Sequence of chain 1.B:
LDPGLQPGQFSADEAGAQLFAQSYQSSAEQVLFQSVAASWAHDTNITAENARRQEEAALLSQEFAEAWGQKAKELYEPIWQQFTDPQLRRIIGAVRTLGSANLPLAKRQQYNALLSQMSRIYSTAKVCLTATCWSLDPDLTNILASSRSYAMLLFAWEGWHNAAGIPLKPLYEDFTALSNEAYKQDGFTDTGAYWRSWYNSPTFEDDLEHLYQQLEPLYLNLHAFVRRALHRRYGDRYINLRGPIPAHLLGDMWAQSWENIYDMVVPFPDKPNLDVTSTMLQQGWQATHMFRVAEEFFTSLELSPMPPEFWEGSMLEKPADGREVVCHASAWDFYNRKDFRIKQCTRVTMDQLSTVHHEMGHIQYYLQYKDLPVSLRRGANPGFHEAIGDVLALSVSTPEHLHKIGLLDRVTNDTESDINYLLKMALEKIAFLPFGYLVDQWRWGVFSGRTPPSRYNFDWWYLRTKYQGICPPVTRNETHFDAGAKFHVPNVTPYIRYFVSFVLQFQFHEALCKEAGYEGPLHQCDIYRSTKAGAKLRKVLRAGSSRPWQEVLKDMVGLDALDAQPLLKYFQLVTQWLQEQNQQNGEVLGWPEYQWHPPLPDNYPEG

The small molecule below binds the protein below.
Small molecule (SMILES): N[C@@H](Cc1ccc(O)c([N+](=O)[O-])c1)C(=O)O

Binding-site contacts:
Ligand atom CG contacts residue TYR501 of chain 1.B at 4.2 Å (hydrophobic).
Ligand atom N contacts residue TYR501 of chain 1.B at 3.9 Å.
Ligand atom CB contacts residue TYR498 of chain 1.B at 3.8 Å (hydrophobic).
Ligand atom C contacts residue HIS491 of chain 1.B at 3.8 Å.
Ligand atom CB contacts residue TYR501 of chain 1.B at 3.5 Å (hydrophobic).
Ligand atom O contacts residue GLN259 of chain 1.B at 3.3 Å (h-bond).
Ligand atom CB contacts residue PHE435 of chain 1.B at 3.9 Å (hydrophobic).
Ligand atom C contacts residue GLN259 of chain 1.B at 3.4 Å.
Ligand atom CD2 contacts residue GLY1 of chain 1.P at 4.2 Å.
Ligand atom CD2 contacts residue TYR501 of chain 1.B at 4.1 Å (hydrophobic).
Ligand atom O2 contacts residue SER260 of chain 1.B at 3.2 Å.
Ligand atom OXT contacts residue GLY1 of chain 1.P at 3.9 Å.
Ligand atom O2 contacts residue GLN259 of chain 1.B at 3.3 Å (h-bond).
Ligand atom O contacts residue GLY1 of chain 1.P at 3.2 Å.
Ligand atom O1 contacts residue ASP354 of chain 1.B at 3.4 Å (salt-bridge).
Ligand atom CE2 contacts residue HIS361 of chain 1.B at 4.1 Å.
Ligand atom CA contacts residue HIS491 of chain 1.B at 4.1 Å.
Ligand atom CD1 contacts residue PHE435 of chain 1.B at 4.2 Å (hydrophobic).
Ligand atom C contacts residue LYS489 of chain 1.B at 3.7 Å.
Ligand atom CG contacts residue GLY1 of chain 1.P at 4.0 Å.
Ligand atom N contacts residue GLY1 of chain 1.P at 1.3 Å.
Ligand atom C contacts residue TYR498 of chain 1.B at 3.6 Å (hydrophobic).
Ligand atom CA contacts residue GLY1 of chain 1.P at 2.5 Å.
Ligand atom C contacts residue GLY1 of chain 1.P at 3.1 Å.
Ligand atom CD2 contacts residue HIS361 of chain 1.B at 4.1 Å.
Ligand atom OXT contacts residue TYR498 of chain 1.B at 2.7 Å (h-bond).
Ligand atom OXT contacts residue LYS489 of chain 1.B at 2.8 Å (salt-bridge).
Ligand atom CD2 contacts residue PHE505 of chain 1.B at 4.2 Å (hydrophobic).
Ligand atom O2 contacts residue PHE435 of chain 1.B at 4.1 Å.
Ligand atom CD1 contacts residue GLN259 of chain 1.B at 3.6 Å.
Ligand atom OXT contacts residue HIS491 of chain 1.B at 3.3 Å.
Ligand atom NN contacts residue SER260 of chain 1.B at 4.2 Å.
Ligand atom NN contacts residue GLN259 of chain 1.B at 4.1 Å.
Ligand atom O contacts residue LYS489 of chain 1.B at 4.0 Å.
Ligand atom O contacts residue HIS331 of chain 1.B at 3.9 Å.
Ligand atom CE2 contacts residue ASP393 of chain 1.B at 3.9 Å.
Ligand atom CB contacts residue GLY1 of chain 1.P at 3.8 Å.
Ligand atom CA contacts residue TYR498 of chain 1.B at 4.0 Å (hydrophobic).
Ligand atom OXT contacts residue GLN259 of chain 1.B at 3.2 Å (h-bond).
Ligand atom CA contacts residue TYR501 of chain 1.B at 3.7 Å (hydrophobic).